Sequence of chain 2.A:
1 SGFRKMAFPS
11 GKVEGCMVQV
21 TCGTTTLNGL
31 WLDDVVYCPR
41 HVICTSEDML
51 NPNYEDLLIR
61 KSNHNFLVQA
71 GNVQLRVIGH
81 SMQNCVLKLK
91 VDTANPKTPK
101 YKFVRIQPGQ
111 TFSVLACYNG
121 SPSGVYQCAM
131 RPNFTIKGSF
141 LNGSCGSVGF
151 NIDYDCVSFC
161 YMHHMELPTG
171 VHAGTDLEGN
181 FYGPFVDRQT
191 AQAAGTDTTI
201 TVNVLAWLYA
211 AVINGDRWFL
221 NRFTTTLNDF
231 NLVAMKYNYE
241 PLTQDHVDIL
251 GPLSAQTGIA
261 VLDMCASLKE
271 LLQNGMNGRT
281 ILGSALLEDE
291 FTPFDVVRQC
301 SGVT

A protein and the small-molecule ligand that binds it are described below.
Small molecule (SMILES): Cc1ccncc1NS(=O)(=O)c1cccc(Cl)c1

Binding-site contacts:
Ligand atom CL contacts residue ASP187 of chain 2.A at 3.5 Å.
Ligand atom O contacts residue CYS145 of chain 2.A at 3.8 Å.
Ligand atom N contacts residue HIS41 of chain 2.A at 3.1 Å (h-bond).
Ligand atom N contacts residue THR25 of chain 2.A at 4.0 Å.
Ligand atom C3 contacts residue MET49 of chain 2.A at 4.0 Å (hydrophobic).
Ligand atom C10 contacts residue MET165 of chain 2.A at 3.4 Å (hydrophobic).
Ligand atom C11 contacts residue MET165 of chain 2.A at 3.9 Å (hydrophobic).
Ligand atom C9 contacts residue ARG188 of chain 2.A at 3.8 Å.
Ligand atom O contacts residue DMS1 of chain 2.E at 4.1 Å.
Ligand atom N contacts residue CYS44 of chain 2.A at 4.1 Å.
Ligand atom CL contacts residue MET165 of chain 2.A at 3.5 Å.
Ligand atom C10 contacts residue MET49 of chain 2.A at 3.5 Å (hydrophobic).
Ligand atom CL contacts residue HIS164 of chain 2.A at 3.8 Å.
Ligand atom C3 contacts residue HIS41 of chain 2.A at 3.6 Å.
Ligand atom C4 contacts residue HIS41 of chain 2.A at 3.3 Å.
Ligand atom C11 contacts residue HIS41 of chain 2.A at 3.8 Å.
Ligand atom N contacts residue MET49 of chain 2.A at 3.8 Å.
Ligand atom C2 contacts residue THR45 of chain 2.A at 3.6 Å.
Ligand atom C9 contacts residue MET49 of chain 2.A at 3.5 Å (hydrophobic).
Ligand atom C contacts residue SER46 of chain 2.A at 3.5 Å.
Ligand atom C11 contacts residue HIS164 of chain 2.A at 3.7 Å.
Ligand atom C9 contacts residue MET165 of chain 2.A at 3.8 Å (hydrophobic).
Ligand atom C8 contacts residue MET49 of chain 2.A at 4.0 Å (hydrophobic).
Ligand atom C9 contacts residue GLN189 of chain 2.A at 4.0 Å.
Ligand atom C3 contacts residue CYS44 of chain 2.A at 3.1 Å (hydrophobic).
Ligand atom C1 contacts residue MET49 of chain 2.A at 3.8 Å (hydrophobic).
Ligand atom O1 contacts residue DMS1 of chain 2.E at 3.7 Å.
Ligand atom C10 contacts residue HIS164 of chain 2.A at 4.1 Å.
Ligand atom CL contacts residue HIS41 of chain 2.A at 3.4 Å.
Ligand atom C3 contacts residue THR45 of chain 2.A at 4.0 Å.
Ligand atom C2 contacts residue CYS44 of chain 2.A at 3.8 Å (hydrophobic).
Ligand atom C8 contacts residue GLN189 of chain 2.A at 3.7 Å.
Ligand atom C2 contacts residue SER46 of chain 2.A at 4.0 Å.
Ligand atom C5 contacts residue MET49 of chain 2.A at 3.7 Å (hydrophobic).
Ligand atom O contacts residue HIS41 of chain 2.A at 3.4 Å.
Ligand atom C4 contacts residue MET49 of chain 2.A at 3.7 Å (hydrophobic).
Ligand atom C11 contacts residue MET49 of chain 2.A at 3.9 Å (hydrophobic).
Ligand atom CL contacts residue MET49 of chain 2.A at 3.9 Å.
Ligand atom C3 contacts residue THR25 of chain 2.A at 3.7 Å.
Ligand atom C2 contacts residue MET49 of chain 2.A at 4.0 Å (hydrophobic).